Sequence of chain 1.E:
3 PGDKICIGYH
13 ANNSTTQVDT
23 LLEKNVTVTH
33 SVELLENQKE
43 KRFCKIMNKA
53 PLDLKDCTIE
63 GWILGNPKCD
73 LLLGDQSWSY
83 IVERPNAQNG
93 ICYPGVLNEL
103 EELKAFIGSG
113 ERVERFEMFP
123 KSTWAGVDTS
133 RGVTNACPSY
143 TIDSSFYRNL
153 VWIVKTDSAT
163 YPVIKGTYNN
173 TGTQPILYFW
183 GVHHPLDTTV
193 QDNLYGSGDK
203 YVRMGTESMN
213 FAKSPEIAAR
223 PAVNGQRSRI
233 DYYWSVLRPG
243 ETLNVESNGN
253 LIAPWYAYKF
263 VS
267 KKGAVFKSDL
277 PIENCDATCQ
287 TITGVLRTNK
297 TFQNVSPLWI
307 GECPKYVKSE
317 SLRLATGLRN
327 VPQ

The protein below binds the small molecule below.
Small molecule (SMILES): CC(=O)N[C@@H]1[C@@H](O)[C@H](O)[C@@H](CO)O[C@H]1O

Binding-site contacts:
Ligand atom C1 contacts residue ASN15 of chain 1.E at 1.4 Å.
Ligand atom C8 contacts residue ASN15 of chain 1.E at 4.3 Å.
Ligand atom C3 contacts residue ASN15 of chain 1.E at 3.9 Å.
Ligand atom C7 contacts residue ASN15 of chain 1.E at 4.1 Å.
Ligand atom C4 contacts residue ASN15 of chain 1.E at 4.2 Å.
Ligand atom O5 contacts residue ASN15 of chain 1.E at 2.3 Å (h-bond).
Ligand atom O6 contacts residue ASN15 of chain 1.E at 4.2 Å.
Ligand atom N2 contacts residue ASN15 of chain 1.E at 3.0 Å (h-bond).
Ligand atom C2 contacts residue ASN15 of chain 1.E at 2.6 Å.
Ligand atom C5 contacts residue ASN15 of chain 1.E at 3.6 Å.